A small-molecule ligand and the protein it binds are described below.
Small molecule (SMILES): CC(C)n1ncc2c(=O)[nH]c([C@@H]3CN(Cc4ccccc4)C[C@H]3C)nc21

Sequence of chain 1.A:
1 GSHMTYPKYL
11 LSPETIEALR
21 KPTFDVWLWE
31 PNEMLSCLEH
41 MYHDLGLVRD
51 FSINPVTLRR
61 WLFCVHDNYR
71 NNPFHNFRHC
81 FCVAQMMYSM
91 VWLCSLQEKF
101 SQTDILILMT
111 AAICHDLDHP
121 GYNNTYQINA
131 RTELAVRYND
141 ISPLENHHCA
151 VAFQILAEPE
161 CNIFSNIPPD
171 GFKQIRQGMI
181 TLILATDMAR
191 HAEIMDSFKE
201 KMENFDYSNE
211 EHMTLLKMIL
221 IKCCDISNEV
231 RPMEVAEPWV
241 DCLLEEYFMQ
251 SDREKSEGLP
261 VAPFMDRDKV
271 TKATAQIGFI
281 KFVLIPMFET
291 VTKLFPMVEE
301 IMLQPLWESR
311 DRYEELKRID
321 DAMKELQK

Binding-site contacts:
Ligand atom O9 contacts residue GLN276 of chain 1.A at 2.9 Å (h-bond).
Ligand atom C16 contacts residue PHE279 of chain 1.A at 3.6 Å (hydrophobic).
Ligand atom C6 contacts residue PHE279 of chain 1.A at 3.9 Å (hydrophobic).
Ligand atom C25 contacts residue TYR247 of chain 1.A at 3.8 Å (hydrophobic).
Ligand atom C18 contacts residue PHE264 of chain 1.A at 3.9 Å (hydrophobic).
Ligand atom C13 contacts residue LEU243 of chain 1.A at 3.2 Å (hydrophobic).
Ligand atom C11 contacts residue PHE279 of chain 1.A at 4.1 Å (hydrophobic).
Ligand atom C2 contacts residue LEU243 of chain 1.A at 3.9 Å (hydrophobic).
Ligand atom N10 contacts residue LEU243 of chain 1.A at 4.0 Å.
Ligand atom C22 contacts residue VAL283 of chain 1.A at 3.7 Å (hydrophobic).
Ligand atom C28 contacts residue LEU243 of chain 1.A at 3.8 Å (hydrophobic).
Ligand atom C11 contacts residue GLN276 of chain 1.A at 3.4 Å.
Ligand atom C3 contacts residue MET188 of chain 1.A at 4.0 Å (hydrophobic).
Ligand atom C28 contacts residue LEU244 of chain 1.A at 3.8 Å (hydrophobic).
Ligand atom N10 contacts residue PHE279 of chain 1.A at 3.5 Å.
Ligand atom C14 contacts residue GLN276 of chain 1.A at 3.4 Å.
Ligand atom C11 contacts residue LEU243 of chain 1.A at 3.5 Å (hydrophobic).
Ligand atom C6 contacts residue ILE226 of chain 1.A at 4.1 Å (hydrophobic).
Ligand atom N4 contacts residue PHE279 of chain 1.A at 4.0 Å.
Ligand atom C8 contacts residue GLN276 of chain 1.A at 3.6 Å.
Ligand atom C20 contacts residue PHE279 of chain 1.A at 4.0 Å (hydrophobic).
Ligand atom C22 contacts residue PHE279 of chain 1.A at 4.1 Å (hydrophobic).
Ligand atom C8 contacts residue PHE279 of chain 1.A at 3.4 Å (hydrophobic).
Ligand atom C26 contacts residue TYR247 of chain 1.A at 3.7 Å (hydrophobic).
Ligand atom C1 contacts residue TYR247 of chain 1.A at 3.9 Å (hydrophobic).
Ligand atom N12 contacts residue PHE279 of chain 1.A at 4.1 Å.
Ligand atom C13 contacts residue PHE279 of chain 1.A at 3.7 Å (hydrophobic).
Ligand atom C28 contacts residue TYR247 of chain 1.A at 4.0 Å (hydrophobic).
Ligand atom C25 contacts residue PHE264 of chain 1.A at 3.8 Å (hydrophobic).
Ligand atom N10 contacts residue GLN276 of chain 1.A at 2.7 Å (h-bond).
Ligand atom C21 contacts residue VAL283 of chain 1.A at 3.9 Å (hydrophobic).
Ligand atom O9 contacts residue PHE279 of chain 1.A at 3.7 Å.
Ligand atom C2 contacts residue TYR247 of chain 1.A at 3.6 Å (hydrophobic).
Ligand atom N5 contacts residue ILE226 of chain 1.A at 3.8 Å.
Ligand atom C26 contacts residue LEU243 of chain 1.A at 3.8 Å (hydrophobic).
Ligand atom C7 contacts residue PHE279 of chain 1.A at 3.4 Å (hydrophobic).
Ligand atom N4 contacts residue LEU243 of chain 1.A at 3.6 Å.
Ligand atom N12 contacts residue LEU243 of chain 1.A at 3.1 Å.
Ligand atom C7 contacts residue LEU243 of chain 1.A at 3.8 Å (hydrophobic).
Ligand atom C21 contacts residue PHE279 of chain 1.A at 4.0 Å (hydrophobic).